Sequence of chain 1.A:
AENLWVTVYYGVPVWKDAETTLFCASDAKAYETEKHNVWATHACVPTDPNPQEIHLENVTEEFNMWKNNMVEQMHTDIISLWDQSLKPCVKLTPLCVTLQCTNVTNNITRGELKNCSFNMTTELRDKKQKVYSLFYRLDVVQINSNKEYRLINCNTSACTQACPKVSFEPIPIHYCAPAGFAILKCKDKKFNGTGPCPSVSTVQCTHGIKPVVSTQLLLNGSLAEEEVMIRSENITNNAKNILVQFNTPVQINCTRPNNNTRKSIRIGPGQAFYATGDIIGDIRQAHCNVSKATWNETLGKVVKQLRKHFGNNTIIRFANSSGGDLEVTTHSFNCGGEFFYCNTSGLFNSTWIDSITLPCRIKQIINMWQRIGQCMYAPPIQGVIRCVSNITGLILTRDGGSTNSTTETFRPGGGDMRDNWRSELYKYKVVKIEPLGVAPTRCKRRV

A protein and the small-molecule ligand that binds it are described below.
Small molecule (SMILES): CC(=O)N[C@H]1[C@H](O[C@H]2[C@H](O)[C@@H](NC(C)=O)CO[C@@H]2CO)O[C@H](CO)[C@@H](O[C@@H]2O[C@H](CO)[C@@H](O)[C@H](O)[C@@H]2O)[C@@H]1O

Binding-site contacts:
Ligand atom C1 contacts residue THR206 of chain 1.A at 3.5 Å.
Ligand atom C3 contacts residue ASN204 of chain 1.A at 3.8 Å.
Ligand atom O6 contacts residue PRO208 of chain 1.A at 4.5 Å.
Ligand atom C4 contacts residue THR206 of chain 1.A at 4.5 Å.
Ligand atom C8 contacts residue ASN204 of chain 1.A at 4.4 Å.
Ligand atom C8 contacts residue SER244 of chain 1.A at 3.4 Å.
Ligand atom O7 contacts residue HIS321 of chain 1.A at 4.0 Å.
Ligand atom C5 contacts residue THR206 of chain 1.A at 3.4 Å.
Ligand atom N2 contacts residue ASN204 of chain 1.A at 3.0 Å (h-bond).
Ligand atom C1 contacts residue ASN204 of chain 1.A at 1.4 Å.
Ligand atom C6 contacts residue THR206 of chain 1.A at 4.3 Å.
Ligand atom O5 contacts residue ASN204 of chain 1.A at 2.3 Å (h-bond).
Ligand atom C5 contacts residue ASN204 of chain 1.A at 3.7 Å.
Ligand atom O5 contacts residue THR206 of chain 1.A at 3.6 Å (h-bond).
Ligand atom C7 contacts residue ASN204 of chain 1.A at 3.2 Å.
Ligand atom C2 contacts residue ASN204 of chain 1.A at 2.5 Å.
Ligand atom C4 contacts residue ASN204 of chain 1.A at 4.2 Å.
Ligand atom O7 contacts residue ASN204 of chain 1.A at 2.9 Å (h-bond).
Ligand atom O6 contacts residue THR206 of chain 1.A at 4.1 Å.